Binding-site contacts:
Ligand atom O01 contacts residue VAL85 of chain 1.C at 3.5 Å.
Ligand atom C05 contacts residue GLY80 of chain 1.C at 3.4 Å.
Ligand atom C21 contacts residue ALA98 of chain 1.C at 3.3 Å (hydrophobic).
Ligand atom C18 contacts residue LEU200 of chain 1.C at 3.8 Å (hydrophobic).
Ligand atom C20 contacts residue GLU149 of chain 1.C at 3.4 Å.
Ligand atom C18 contacts residue PHE363 of chain 1.C at 3.2 Å (hydrophobic).
Ligand atom O01 contacts residue LYS100 of chain 1.C at 3.2 Å (salt-bridge).
Ligand atom N19 contacts residue ALA98 of chain 1.C at 3.8 Å.
Ligand atom N03 contacts residue LYS100 of chain 1.C at 3.9 Å.
Ligand atom C16 contacts residue LEU200 of chain 1.C at 4.0 Å (hydrophobic).
Ligand atom C02 contacts residue LYS100 of chain 1.C at 3.9 Å.
Ligand atom C11 contacts residue LYS100 of chain 1.C at 2.9 Å.
Ligand atom C17 contacts residue ILE77 of chain 1.C at 4.0 Å (hydrophobic).
Ligand atom C17 contacts residue LEU200 of chain 1.C at 3.8 Å (hydrophobic).
Ligand atom C09 contacts residue LYS100 of chain 1.C at 3.7 Å.
Ligand atom C20 contacts residue MET151 of chain 1.C at 4.0 Å (hydrophobic).
Ligand atom C10 contacts residue GLY83 of chain 1.C at 3.4 Å.
Ligand atom C04 contacts residue ASP211 of chain 1.C at 3.8 Å.
Ligand atom C02 contacts residue ASP211 of chain 1.C at 2.4 Å.
Ligand atom C07 contacts residue GLY80 of chain 1.C at 3.0 Å.
Ligand atom O08 contacts residue PHE82 of chain 1.C at 3.8 Å.
Ligand atom N19 contacts residue PHE363 of chain 1.C at 3.9 Å.
Ligand atom O01 contacts residue ASP211 of chain 1.C at 2.7 Å (salt-bridge).
Ligand atom C05 contacts residue LYS100 of chain 1.C at 3.6 Å.
Ligand atom C20 contacts residue ALA98 of chain 1.C at 3.1 Å (hydrophobic).
Ligand atom C22 contacts residue MET148 of chain 1.C at 3.4 Å (hydrophobic).
Ligand atom N03 contacts residue ASP211 of chain 1.C at 2.4 Å (salt-bridge).
Ligand atom N19 contacts residue MET151 of chain 1.C at 3.5 Å (h-bond).
Ligand atom C10 contacts residue GLY80 of chain 1.C at 3.5 Å.
Ligand atom S23 contacts residue ASP211 of chain 1.C at 2.8 Å (salt-bridge).
Ligand atom O08 contacts residue GLY80 of chain 1.C at 2.8 Å (h-bond).
Ligand atom C09 contacts residue PHE82 of chain 1.C at 3.6 Å (hydrophobic).
Ligand atom C06 contacts residue GLY80 of chain 1.C at 3.1 Å.
Ligand atom C18 contacts residue MET151 of chain 1.C at 3.9 Å (hydrophobic).
Ligand atom C10 contacts residue LYS100 of chain 1.C at 3.0 Å.
Ligand atom N12 contacts residue ASP211 of chain 1.C at 3.2 Å (salt-bridge).
Ligand atom C11 contacts residue GLY80 of chain 1.C at 3.6 Å.
Ligand atom N12 contacts residue ASN198 of chain 1.C at 3.9 Å.
Ligand atom C13 contacts residue ASP211 of chain 1.C at 3.6 Å.
Ligand atom C09 contacts residue GLY80 of chain 1.C at 3.2 Å.

Sequence of chain 1.C:
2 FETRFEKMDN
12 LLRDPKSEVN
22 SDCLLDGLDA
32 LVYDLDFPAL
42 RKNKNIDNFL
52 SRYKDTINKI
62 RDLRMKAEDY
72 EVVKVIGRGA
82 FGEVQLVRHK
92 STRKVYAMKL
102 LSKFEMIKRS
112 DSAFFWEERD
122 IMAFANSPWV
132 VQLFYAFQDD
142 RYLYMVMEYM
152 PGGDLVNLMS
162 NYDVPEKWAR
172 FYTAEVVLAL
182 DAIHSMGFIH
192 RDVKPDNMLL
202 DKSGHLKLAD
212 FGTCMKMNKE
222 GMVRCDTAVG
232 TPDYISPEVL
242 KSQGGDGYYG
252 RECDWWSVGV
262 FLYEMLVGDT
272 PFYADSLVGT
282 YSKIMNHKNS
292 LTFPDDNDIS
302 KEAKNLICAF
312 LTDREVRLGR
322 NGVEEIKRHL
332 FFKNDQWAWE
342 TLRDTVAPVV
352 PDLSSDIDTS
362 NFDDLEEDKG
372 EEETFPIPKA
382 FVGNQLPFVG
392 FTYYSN

This protein binds this small molecule.
Small molecule (SMILES): O=C(NCc1cccc(O)c1)Nc1nc(-c2ccncc2)cs1